A small-molecule ligand and the protein it binds are described below.
Small molecule (SMILES): Nc1ncnc2c1ncn2[C@@H]1O[C@H](COP(=O)=O)[C@@H](O[P](=O)(O)OC[C@H]2O[C@@H](n3ccc(=O)[nH]c3=O)[C@H](O)[C@@H]2O)[C@H]1O

Sequence of chain 38.F:
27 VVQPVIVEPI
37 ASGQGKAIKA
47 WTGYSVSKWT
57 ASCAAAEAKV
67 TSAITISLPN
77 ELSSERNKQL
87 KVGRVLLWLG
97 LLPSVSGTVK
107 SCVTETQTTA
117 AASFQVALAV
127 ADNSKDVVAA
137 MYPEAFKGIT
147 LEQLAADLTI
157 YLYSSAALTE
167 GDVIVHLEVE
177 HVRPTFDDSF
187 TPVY

Binding-site contacts:
Ligand atom C8 contacts residue GLU140 of chain 12.E at 4.1 Å.
Ligand atom C1' contacts residue LYS143 of chain 12.E at 4.0 Å.
Ligand atom C4 contacts residue TRP47 of chain 12.E at 3.9 Å (hydrophobic).
Ligand atom C1' contacts residue TRP47 of chain 12.E at 4.3 Å (hydrophobic).
Ligand atom C1' contacts residue GLU140 of chain 12.E at 3.2 Å.
Ligand atom N9 contacts residue LYS143 of chain 12.E at 3.8 Å.
Ligand atom O4' contacts residue TRP47 of chain 12.E at 4.0 Å.
Ligand atom C8 contacts residue LYS143 of chain 12.E at 2.8 Å.
Ligand atom C6 contacts residue TRP47 of chain 12.E at 3.9 Å (hydrophobic).
Ligand atom O4' contacts residue LYS143 of chain 12.E at 4.2 Å.
Ligand atom N9 contacts residue GLU140 of chain 12.E at 4.1 Å.
Ligand atom N3 contacts residue TRP47 of chain 12.E at 3.9 Å.
Ligand atom N6 contacts residue TRP47 of chain 12.E at 4.2 Å.
Ligand atom C5 contacts residue TRP47 of chain 12.E at 4.0 Å (hydrophobic).
Ligand atom O2' contacts residue GLU140 of chain 12.E at 3.0 Å (salt-bridge).
Ligand atom OP1 contacts residue LYS45 of chain 38.F at 4.3 Å.
Ligand atom N7 contacts residue TRP47 of chain 12.E at 4.0 Å.
Ligand atom C2' contacts residue LYS143 of chain 12.E at 4.5 Å.
Ligand atom C2 contacts residue TRP47 of chain 12.E at 3.8 Å (hydrophobic).
Ligand atom N9 contacts residue TRP47 of chain 12.E at 4.0 Å.
Ligand atom N7 contacts residue LYS143 of chain 12.E at 3.7 Å.
Ligand atom N1 contacts residue TRP47 of chain 12.E at 3.8 Å.
Ligand atom C8 contacts residue TRP47 of chain 12.E at 4.0 Å (hydrophobic).
Ligand atom O4' contacts residue GLU140 of chain 12.E at 4.1 Å.
Ligand atom C2' contacts residue GLU140 of chain 12.E at 3.5 Å.

Sequence of chain 12.E:
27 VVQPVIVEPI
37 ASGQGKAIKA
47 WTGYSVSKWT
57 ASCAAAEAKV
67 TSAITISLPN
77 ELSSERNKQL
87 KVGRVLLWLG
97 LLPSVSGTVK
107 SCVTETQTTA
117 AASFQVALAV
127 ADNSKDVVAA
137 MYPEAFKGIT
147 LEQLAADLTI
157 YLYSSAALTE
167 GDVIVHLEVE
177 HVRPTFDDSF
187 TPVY